Sequence of chain 1.B:
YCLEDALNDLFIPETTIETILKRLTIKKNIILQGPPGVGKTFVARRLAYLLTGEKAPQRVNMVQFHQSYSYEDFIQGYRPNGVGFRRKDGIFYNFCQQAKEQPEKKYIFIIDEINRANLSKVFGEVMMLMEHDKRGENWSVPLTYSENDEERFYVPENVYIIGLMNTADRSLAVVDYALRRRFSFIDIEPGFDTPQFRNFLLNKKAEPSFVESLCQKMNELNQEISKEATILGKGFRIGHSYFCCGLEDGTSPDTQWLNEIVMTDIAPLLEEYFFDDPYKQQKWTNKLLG

Binding-site contacts:
Ligand atom O1A contacts residue THR47 of chain 1.A at 3.4 Å.
Ligand atom N3 contacts residue PHE48 of chain 1.A at 3.5 Å.
Ligand atom N1 contacts residue PHE17 of chain 1.A at 3.4 Å.
Ligand atom O3G contacts residue ARG188 of chain 1.B at 2.8 Å (salt-bridge).
Ligand atom O1A contacts residue LYS140 of chain 1.B at 2.7 Å (salt-bridge).
Ligand atom O2G contacts residue PRO42 of chain 1.A at 3.2 Å.
Ligand atom C8 contacts residue GLY45 of chain 1.A at 3.4 Å.
Ligand atom O3G contacts residue GLU119 of chain 1.A at 3.1 Å (salt-bridge).
Ligand atom N3B contacts residue ARG187 of chain 1.B at 3.3 Å (salt-bridge).
Ligand atom O3' contacts residue ASP139 of chain 1.B at 2.7 Å (salt-bridge).
Ligand atom PB contacts residue MG1 of chain 1.P at 3.1 Å.
Ligand atom O2' contacts residue PHE48 of chain 1.A at 3.2 Å.
Ligand atom O4' contacts residue SER247 of chain 1.A at 2.4 Å (h-bond).
Ligand atom O2G contacts residue LYS46 of chain 1.A at 2.5 Å (salt-bridge).
Ligand atom C1' contacts residue SER247 of chain 1.A at 3.5 Å.
Ligand atom C5' contacts residue LYS140 of chain 1.B at 3.4 Å.
Ligand atom N1 contacts residue ASP15 of chain 1.A at 3.4 Å (salt-bridge).
Ligand atom N3B contacts residue MG1 of chain 1.P at 3.2 Å.
Ligand atom C4' contacts residue SER247 of chain 1.A at 2.9 Å.
Ligand atom O1G contacts residue ARG187 of chain 1.B at 3.5 Å (salt-bridge).
Ligand atom O3G contacts residue MG1 of chain 1.P at 2.0 Å.
Ligand atom O6 contacts residue PHE17 of chain 1.A at 2.7 Å (h-bond).
Ligand atom C3' contacts residue ASP139 of chain 1.B at 3.0 Å.
Ligand atom C4' contacts residue ASP139 of chain 1.B at 3.4 Å.
Ligand atom N7 contacts residue HIS246 of chain 1.A at 2.8 Å (h-bond).
Ligand atom O2B contacts residue LYS46 of chain 1.A at 2.4 Å (salt-bridge).
Ligand atom PG contacts residue MG1 of chain 1.P at 3.1 Å.
Ligand atom O1G contacts residue PRO42 of chain 1.A at 3.1 Å.
Ligand atom PG contacts residue ARG188 of chain 1.B at 3.4 Å.
Ligand atom N2 contacts residue ASP15 of chain 1.A at 3.4 Å (salt-bridge).
Ligand atom O2A contacts residue THR47 of chain 1.A at 2.6 Å (h-bond).
Ligand atom O2A contacts residue PHE48 of chain 1.A at 2.9 Å (h-bond).
Ligand atom O1G contacts residue ARG188 of chain 1.B at 2.3 Å (salt-bridge).
Ligand atom O2A contacts residue GLY45 of chain 1.A at 2.9 Å.
Ligand atom O6 contacts residue LEU16 of chain 1.A at 3.5 Å.
Ligand atom O1B contacts residue THR47 of chain 1.A at 2.4 Å (h-bond).
Ligand atom C8 contacts residue HIS246 of chain 1.A at 3.4 Å.
Ligand atom O2A contacts residue LYS46 of chain 1.A at 3.0 Å (salt-bridge).
Ligand atom O1B contacts residue MG1 of chain 1.P at 2.0 Å.
Ligand atom C4 contacts residue PHE48 of chain 1.A at 3.5 Å (hydrophobic).

A small-molecule ligand and the protein it binds are described below.
Small molecule (SMILES): Nc1nc2c(ncn2[C@@H]2O[C@H](CO[P](=O)(O)O[P](=O)(O)NP(=O)(O)O)[C@@H](O)[C@H]2O)c(=O)[nH]1

Sequence of chain 1.A:
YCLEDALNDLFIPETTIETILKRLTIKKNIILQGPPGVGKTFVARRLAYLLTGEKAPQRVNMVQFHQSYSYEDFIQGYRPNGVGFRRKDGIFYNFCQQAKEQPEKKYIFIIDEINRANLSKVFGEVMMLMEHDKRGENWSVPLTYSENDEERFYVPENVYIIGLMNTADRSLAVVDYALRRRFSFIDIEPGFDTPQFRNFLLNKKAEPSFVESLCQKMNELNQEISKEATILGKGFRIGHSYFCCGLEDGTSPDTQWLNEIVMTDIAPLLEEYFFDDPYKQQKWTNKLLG